A small-molecule ligand and the protein it binds are described below.
Small molecule (SMILES): Nc1ncnc2c1ncn2[C@@H]1O[C@H]([C@@H]2O[C@@H]3[C@H](O[P](=O)(O)O2)[C@@H](CO[P](=O)(O)O[C@H]2[C@@H](O)[C@H](n4cnc5c(N)ncnc54)O[C@@H]2COP(=O)=O)O[C@H]3n2ccc(=O)[nH]c2=O)[C@@H](O[P](=O)(O)OC[C@H]2O[C@@H](n3ccc(=O)[nH]c3=O)[C@H](O)[C@@H]2O)[C@H]1O

Binding-site contacts:
Ligand atom C4' contacts residue GLU140 of chain 16.F at 3.4 Å.
Ligand atom O4' contacts residue LYS143 of chain 16.F at 4.2 Å.
Ligand atom C1' contacts residue LYS143 of chain 16.F at 3.2 Å.
Ligand atom O3' contacts residue GLU140 of chain 16.F at 4.4 Å.
Ligand atom N9 contacts residue LYS143 of chain 16.F at 3.2 Å (salt-bridge).
Ligand atom O4' contacts residue LYS143 of chain 16.F at 4.4 Å.
Ligand atom N1 contacts residue TRP47 of chain 16.F at 3.7 Å.
Ligand atom C4 contacts residue TRP47 of chain 16.F at 3.3 Å (hydrophobic).
Ligand atom O2' contacts residue LYS143 of chain 16.F at 3.8 Å.
Ligand atom C3' contacts residue GLU140 of chain 16.F at 3.8 Å.
Ligand atom O4' contacts residue GLU140 of chain 16.F at 3.0 Å (salt-bridge).
Ligand atom N3 contacts residue TRP47 of chain 16.F at 3.4 Å.
Ligand atom N6 contacts residue TRP47 of chain 16.F at 4.2 Å.
Ligand atom C1' contacts residue TRP47 of chain 16.F at 3.7 Å (hydrophobic).
Ligand atom C8 contacts residue LYS143 of chain 16.F at 2.7 Å.
Ligand atom C8 contacts residue TRP47 of chain 16.F at 3.6 Å (hydrophobic).
Ligand atom O4' contacts residue TRP47 of chain 16.F at 3.4 Å.
Ligand atom N7 contacts residue TRP47 of chain 16.F at 3.6 Å.
Ligand atom C1' contacts residue GLU140 of chain 16.F at 2.7 Å.
Ligand atom C5' contacts residue ARG90 of chain 16.F at 4.3 Å.
Ligand atom N9 contacts residue GLU140 of chain 16.F at 4.1 Å.
Ligand atom C2 contacts residue TRP47 of chain 16.F at 3.4 Å (hydrophobic).
Ligand atom C2' contacts residue LYS143 of chain 16.F at 3.7 Å.
Ligand atom C5 contacts residue TRP47 of chain 16.F at 3.8 Å (hydrophobic).
Ligand atom O2' contacts residue GLU140 of chain 16.F at 2.3 Å (salt-bridge).
Ligand atom C6 contacts residue TRP47 of chain 16.F at 3.7 Å (hydrophobic).
Ligand atom N9 contacts residue TRP47 of chain 16.F at 3.3 Å.
Ligand atom N7 contacts residue LYS143 of chain 16.F at 3.8 Å.
Ligand atom C2' contacts residue GLU140 of chain 16.F at 3.0 Å.

Sequence of chain 16.F:
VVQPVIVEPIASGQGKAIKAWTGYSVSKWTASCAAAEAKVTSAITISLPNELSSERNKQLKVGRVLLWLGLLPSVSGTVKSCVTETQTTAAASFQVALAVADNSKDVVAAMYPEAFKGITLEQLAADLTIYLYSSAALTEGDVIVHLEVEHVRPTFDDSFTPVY